Sequence of chain 46.F:
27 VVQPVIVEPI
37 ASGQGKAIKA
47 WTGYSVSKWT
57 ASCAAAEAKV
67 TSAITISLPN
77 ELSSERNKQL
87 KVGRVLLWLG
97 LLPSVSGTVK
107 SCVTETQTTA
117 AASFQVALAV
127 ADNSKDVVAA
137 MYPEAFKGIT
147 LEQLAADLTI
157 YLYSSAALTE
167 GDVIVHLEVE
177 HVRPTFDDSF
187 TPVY

Binding-site contacts:
Ligand atom C8 contacts residue TRP47 of chain 41.E at 4.0 Å (hydrophobic).
Ligand atom C5 contacts residue TRP47 of chain 41.E at 4.0 Å (hydrophobic).
Ligand atom C8 contacts residue GLU140 of chain 41.E at 4.1 Å.
Ligand atom C1' contacts residue LYS143 of chain 41.E at 4.0 Å.
Ligand atom C1' contacts residue TRP47 of chain 41.E at 4.3 Å (hydrophobic).
Ligand atom O4' contacts residue TRP47 of chain 41.E at 4.0 Å.
Ligand atom C2' contacts residue GLU140 of chain 41.E at 3.5 Å.
Ligand atom N6 contacts residue TRP47 of chain 41.E at 4.2 Å.
Ligand atom N3 contacts residue TRP47 of chain 41.E at 3.9 Å.
Ligand atom O2' contacts residue GLU140 of chain 41.E at 3.0 Å (salt-bridge).
Ligand atom N9 contacts residue TRP47 of chain 41.E at 4.0 Å.
Ligand atom N1 contacts residue TRP47 of chain 41.E at 3.8 Å.
Ligand atom O4' contacts residue LYS143 of chain 41.E at 4.2 Å.
Ligand atom C1' contacts residue GLU140 of chain 41.E at 3.2 Å.
Ligand atom N9 contacts residue GLU140 of chain 41.E at 4.1 Å.
Ligand atom C6 contacts residue TRP47 of chain 41.E at 3.9 Å (hydrophobic).
Ligand atom N9 contacts residue LYS143 of chain 41.E at 3.8 Å.
Ligand atom OP1 contacts residue LYS45 of chain 46.F at 4.3 Å.
Ligand atom C4 contacts residue TRP47 of chain 41.E at 3.9 Å (hydrophobic).
Ligand atom O4' contacts residue GLU140 of chain 41.E at 4.1 Å.
Ligand atom C2 contacts residue TRP47 of chain 41.E at 3.8 Å (hydrophobic).
Ligand atom N7 contacts residue TRP47 of chain 41.E at 4.0 Å.
Ligand atom C2' contacts residue LYS143 of chain 41.E at 4.5 Å.
Ligand atom N7 contacts residue LYS143 of chain 41.E at 3.7 Å.
Ligand atom C8 contacts residue LYS143 of chain 41.E at 2.8 Å.

Sequence of chain 41.E:
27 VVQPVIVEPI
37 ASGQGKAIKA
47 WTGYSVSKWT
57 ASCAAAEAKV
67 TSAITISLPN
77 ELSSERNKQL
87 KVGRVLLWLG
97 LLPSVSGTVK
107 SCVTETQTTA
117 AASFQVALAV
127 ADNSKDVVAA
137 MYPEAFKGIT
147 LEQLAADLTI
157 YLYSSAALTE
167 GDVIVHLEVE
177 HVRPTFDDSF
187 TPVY

This small molecule binds to this protein.
Small molecule (SMILES): Nc1ncnc2c1ncn2[C@@H]1O[C@H](COP(=O)=O)[C@@H](O[P](=O)(O)OC[C@H]2O[C@@H](n3ccc(=O)[nH]c3=O)[C@H](O)[C@@H]2O)[C@H]1O